Binding-site contacts:
Ligand atom N8 contacts residue MET165 of chain 1.A at 3.3 Å.
Ligand atom C8 contacts residue CYS145 of chain 1.A at 1.8 Å (hydrophobic).
Ligand atom C13 contacts residue GLN189 of chain 1.A at 3.4 Å.
Ligand atom C1 contacts residue CYS145 of chain 1.A at 2.7 Å (hydrophobic).
Ligand atom C27 contacts residue GLN192 of chain 1.A at 3.4 Å.
Ligand atom O33 contacts residue MET165 of chain 1.A at 3.3 Å.
Ligand atom C17 contacts residue CYS145 of chain 1.A at 2.7 Å (hydrophobic).
Ligand atom C6 contacts residue THR25 of chain 1.A at 3.5 Å.
Ligand atom C6 contacts residue THR24 of chain 1.A at 3.4 Å.
Ligand atom C22 contacts residue LEU141 of chain 1.A at 3.5 Å (hydrophobic).
Ligand atom N10 contacts residue GLU166 of chain 1.A at 2.9 Å (salt-bridge).
Ligand atom C33 contacts residue THR26 of chain 1.A at 3.3 Å.
Ligand atom N16 contacts residue HIS164 of chain 1.A at 2.9 Å (h-bond).
Ligand atom C10 contacts residue THR24 of chain 1.A at 3.5 Å.
Ligand atom C22 contacts residue ASN142 of chain 1.A at 3.3 Å.
Ligand atom N8 contacts residue GLU166 of chain 1.A at 3.1 Å (salt-bridge).
Ligand atom O1 contacts residue HIS41 of chain 1.A at 2.6 Å (h-bond).
Ligand atom O26 contacts residue GLU166 of chain 1.A at 3.2 Å.
Ligand atom O33 contacts residue GLU166 of chain 1.A at 3.0 Å (salt-bridge).
Ligand atom C25 contacts residue HIS41 of chain 1.A at 3.5 Å.
Ligand atom C29 contacts residue LEU167 of chain 1.A at 3.4 Å (hydrophobic).
Ligand atom O5 contacts residue CYS145 of chain 1.A at 2.8 Å (h-bond).
Ligand atom C19 contacts residue CYS145 of chain 1.A at 2.9 Å (hydrophobic).
Ligand atom N23 contacts residue PHE140 of chain 1.A at 3.5 Å (h-bond).
Ligand atom C5 contacts residue THR25 of chain 1.A at 3.5 Å.
Ligand atom C3 contacts residue GLY143 of chain 1.A at 3.2 Å.
Ligand atom C24 contacts residue HIS163 of chain 1.A at 3.5 Å.
Ligand atom O26 contacts residue MET165 of chain 1.A at 3.5 Å.
Ligand atom O5 contacts residue SER144 of chain 1.A at 2.9 Å (h-bond).
Ligand atom C10 contacts residue THR26 of chain 1.A at 3.5 Å.
Ligand atom C14 contacts residue HIS164 of chain 1.A at 3.4 Å.
Ligand atom C10 contacts residue THR25 of chain 1.A at 3.5 Å.
Ligand atom O5 contacts residue GLY143 of chain 1.A at 2.9 Å (h-bond).
Ligand atom C27 contacts residue THR190 of chain 1.A at 3.0 Å.
Ligand atom O29 contacts residue GLN189 of chain 1.A at 3.3 Å.
Ligand atom N16 contacts residue CYS145 of chain 1.A at 3.1 Å (h-bond).
Ligand atom O1 contacts residue CYS145 of chain 1.A at 2.6 Å (h-bond).
Ligand atom O26 contacts residue HIS163 of chain 1.A at 2.6 Å (h-bond).
Ligand atom C21 contacts residue ASN142 of chain 1.A at 3.2 Å.
Ligand atom C9 contacts residue GLU166 of chain 1.A at 3.5 Å.

Sequence of chain 1.A:
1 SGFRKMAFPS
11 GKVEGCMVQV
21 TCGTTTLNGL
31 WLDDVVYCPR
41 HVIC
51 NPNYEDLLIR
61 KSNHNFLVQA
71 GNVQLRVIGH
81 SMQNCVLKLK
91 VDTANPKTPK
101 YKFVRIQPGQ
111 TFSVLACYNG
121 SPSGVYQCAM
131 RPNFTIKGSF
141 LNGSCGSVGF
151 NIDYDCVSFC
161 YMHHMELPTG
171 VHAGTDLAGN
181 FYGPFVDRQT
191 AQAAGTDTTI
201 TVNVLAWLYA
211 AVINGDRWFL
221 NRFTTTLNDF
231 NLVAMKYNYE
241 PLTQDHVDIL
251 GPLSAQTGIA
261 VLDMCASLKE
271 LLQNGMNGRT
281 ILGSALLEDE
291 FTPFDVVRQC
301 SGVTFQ

The protein below binds the small molecule below.
Small molecule (SMILES): CC(C)(C)NC(=O)N[C@H](C(=O)N1C[C@H]2[C@@H]([C@H]1C(=O)N[C@@H](C[C@@H]1CCNC1=O)[C@@H](O)C(=O)NCc1ccccc1)C2(C)C)C(C)(C)C

Sequence of chain 2.A:
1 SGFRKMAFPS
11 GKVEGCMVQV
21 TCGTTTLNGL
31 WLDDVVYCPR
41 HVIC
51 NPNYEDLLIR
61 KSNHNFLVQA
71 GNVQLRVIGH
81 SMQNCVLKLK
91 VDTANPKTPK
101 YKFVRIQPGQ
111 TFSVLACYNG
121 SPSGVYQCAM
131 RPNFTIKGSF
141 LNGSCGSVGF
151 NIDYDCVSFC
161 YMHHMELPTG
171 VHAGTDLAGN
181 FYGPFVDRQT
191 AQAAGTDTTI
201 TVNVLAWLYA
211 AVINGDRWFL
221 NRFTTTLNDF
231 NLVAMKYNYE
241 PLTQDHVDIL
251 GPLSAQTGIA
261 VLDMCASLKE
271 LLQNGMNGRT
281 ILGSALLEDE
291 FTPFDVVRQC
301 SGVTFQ